A small-molecule ligand and the protein it binds are described below.
Small molecule (SMILES): CC(C)S(=O)(=O)Oc1cc(C=O)ccc1[N+](=O)[O-]

Binding-site contacts:
Ligand atom C08 contacts residue GLY10 of chain 1.B at 4.4 Å.
Ligand atom C16 contacts residue GLY176 of chain 1.A at 4.5 Å.
Ligand atom C15 contacts residue ILE173 of chain 1.A at 4.3 Å (hydrophobic).
Ligand atom C14 contacts residue ILE173 of chain 1.A at 4.3 Å (hydrophobic).
Ligand atom C12 contacts residue LYS127 of chain 1.A at 3.8 Å.
Ligand atom O01 contacts residue PRO172 of chain 1.A at 4.1 Å.
Ligand atom C14 contacts residue LYS127 of chain 1.A at 3.0 Å.
Ligand atom C14 contacts residue PRO172 of chain 1.A at 3.5 Å (hydrophobic).
Ligand atom O17 contacts residue ILE224 of chain 1.A at 3.9 Å.
Ligand atom C15 contacts residue LYS127 of chain 1.A at 4.4 Å.
Ligand atom O17 contacts residue PRO172 of chain 1.A at 3.9 Å.
Ligand atom C10 contacts residue GLY10 of chain 1.B at 4.2 Å.
Ligand atom C15 contacts residue ILE224 of chain 1.A at 3.7 Å (hydrophobic).
Ligand atom C14 contacts residue ILE224 of chain 1.A at 4.4 Å (hydrophobic).
Ligand atom C16 contacts residue ILE8 of chain 1.B at 3.9 Å (hydrophobic).
Ligand atom C12 contacts residue PHE124 of chain 1.A at 4.5 Å (hydrophobic).
Ligand atom N02 contacts residue PRO172 of chain 1.A at 3.9 Å.
Ligand atom C15 contacts residue ILE8 of chain 1.B at 4.4 Å (hydrophobic).
Ligand atom O11 contacts residue VAL51 of chain 1.A at 4.3 Å.
Ligand atom C16 contacts residue LYS127 of chain 1.A at 1.4 Å.
Ligand atom C10 contacts residue ARG12 of chain 1.B at 3.1 Å.
Ligand atom O11 contacts residue SER50 of chain 1.A at 4.4 Å.
Ligand atom C03 contacts residue PRO172 of chain 1.A at 4.4 Å (hydrophobic).
Ligand atom O11 contacts residue ASN47 of chain 1.A at 3.9 Å.
Ligand atom C13 contacts residue LYS127 of chain 1.A at 2.6 Å.
Ligand atom O07 contacts residue ARG12 of chain 1.B at 4.4 Å.
Ligand atom O05 contacts residue ASN47 of chain 1.A at 3.6 Å.
Ligand atom C14 contacts residue GLY176 of chain 1.A at 3.8 Å.
Ligand atom C09 contacts residue ILE8 of chain 1.B at 3.4 Å (hydrophobic).
Ligand atom C14 contacts residue ILE8 of chain 1.B at 4.0 Å (hydrophobic).
Ligand atom S06 contacts residue ASN47 of chain 1.A at 4.0 Å.
Ligand atom O07 contacts residue ASN47 of chain 1.A at 3.5 Å.
Ligand atom C13 contacts residue ILE8 of chain 1.B at 4.1 Å (hydrophobic).
Ligand atom C09 contacts residue GLY10 of chain 1.B at 3.5 Å.
Ligand atom C15 contacts residue PRO172 of chain 1.A at 3.3 Å (hydrophobic).

Sequence of chain 1.A:
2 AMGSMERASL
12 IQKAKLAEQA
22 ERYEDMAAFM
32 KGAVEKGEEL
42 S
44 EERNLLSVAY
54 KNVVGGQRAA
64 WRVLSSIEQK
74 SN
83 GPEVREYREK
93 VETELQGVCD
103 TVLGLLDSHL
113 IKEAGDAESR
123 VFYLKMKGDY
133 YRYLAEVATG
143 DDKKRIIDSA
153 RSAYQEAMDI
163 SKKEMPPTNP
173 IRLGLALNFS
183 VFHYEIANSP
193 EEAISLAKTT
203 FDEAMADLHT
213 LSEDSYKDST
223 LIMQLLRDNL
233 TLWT

Sequence of chain 1.B:
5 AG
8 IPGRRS